A small-molecule ligand and the protein it binds are described below.
Small molecule (SMILES): ClC1=C(Cl)[C@]2(Cl)[C@@H]3[C@@H](Cl)[C@@H](Cl)C[C@@H]3[C@@]1(Cl)C2(Cl)Cl

Sequence of chain 1.A:
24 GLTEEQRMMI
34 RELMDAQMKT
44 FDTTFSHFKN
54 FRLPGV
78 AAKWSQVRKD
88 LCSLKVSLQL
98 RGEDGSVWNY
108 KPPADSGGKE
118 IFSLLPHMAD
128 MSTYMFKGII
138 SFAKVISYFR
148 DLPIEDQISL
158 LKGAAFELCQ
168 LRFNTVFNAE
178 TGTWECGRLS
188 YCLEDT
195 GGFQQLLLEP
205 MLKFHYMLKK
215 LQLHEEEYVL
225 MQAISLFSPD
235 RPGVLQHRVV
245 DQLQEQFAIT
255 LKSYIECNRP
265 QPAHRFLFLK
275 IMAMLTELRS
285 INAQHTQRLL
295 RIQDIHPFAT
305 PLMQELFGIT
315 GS

Binding-site contacts:
Ligand atom C05 contacts residue SER129 of chain 1.A at 3.5 Å.
Ligand atom C03 contacts residue PHE170 of chain 1.A at 3.6 Å (hydrophobic).
Ligand atom CL2 contacts residue MET125 of chain 1.A at 3.9 Å.
Ligand atom C04 contacts residue PHE170 of chain 1.A at 4.2 Å (hydrophobic).
Ligand atom CL5 contacts residue GLN167 of chain 1.A at 3.3 Å.
Ligand atom CL2 contacts residue PHE170 of chain 1.A at 3.7 Å.
Ligand atom CL2 contacts residue MET128 of chain 1.A at 3.4 Å.
Ligand atom CL4 contacts residue PHE170 of chain 1.A at 3.4 Å.
Ligand atom C01 contacts residue GLN167 of chain 1.A at 3.1 Å.
Ligand atom C01 contacts residue MET205 of chain 1.A at 4.5 Å (hydrophobic).
Ligand atom C10 contacts residue MET205 of chain 1.A at 4.2 Å (hydrophobic).
Ligand atom C11 contacts residue MET205 of chain 1.A at 4.4 Å (hydrophobic).
Ligand atom CL8 contacts residue TYR188 of chain 1.A at 4.0 Å.
Ligand atom CL5 contacts residue TRP181 of chain 1.A at 4.4 Å.
Ligand atom CL6 contacts residue MET205 of chain 1.A at 3.3 Å.
Ligand atom CL1 contacts residue PHE170 of chain 1.A at 3.7 Å.
Ligand atom C12 contacts residue TRP181 of chain 1.A at 4.3 Å (hydrophobic).
Ligand atom CL7 contacts residue VAL93 of chain 1.A at 4.1 Å.
Ligand atom CL6 contacts residue LEU91 of chain 1.A at 3.6 Å.
Ligand atom CL4 contacts residue TRP181 of chain 1.A at 3.6 Å.
Ligand atom CL3 contacts residue TRP181 of chain 1.A at 3.2 Å.
Ligand atom C02 contacts residue GLN167 of chain 1.A at 3.2 Å.
Ligand atom C04 contacts residue SER129 of chain 1.A at 3.9 Å.
Ligand atom C11 contacts residue GLN167 of chain 1.A at 4.2 Å.
Ligand atom CL1 contacts residue GLN167 of chain 1.A at 3.5 Å.
Ligand atom CL7 contacts residue MET125 of chain 1.A at 3.2 Å.
Ligand atom C05 contacts residue GLN167 of chain 1.A at 4.0 Å.
Ligand atom CL1 contacts residue SER129 of chain 1.A at 3.2 Å.
Ligand atom CL5 contacts residue MET205 of chain 1.A at 3.4 Å.
Ligand atom CL8 contacts residue MET125 of chain 1.A at 4.1 Å.
Ligand atom CL5 contacts residue HIS209 of chain 1.A at 3.9 Å.
Ligand atom CL2 contacts residue SER129 of chain 1.A at 3.2 Å.
Ligand atom C02 contacts residue PHE170 of chain 1.A at 4.0 Å (hydrophobic).
Ligand atom C09 contacts residue MET125 of chain 1.A at 4.3 Å (hydrophobic).
Ligand atom C03 contacts residue GLN167 of chain 1.A at 4.5 Å.